This protein binds this small molecule.
Small molecule (SMILES): CC(=O)N[C@@H]1[C@@H](O)[C@H](O)[C@@H](CO)O[C@H]1O

Binding-site contacts:
Ligand atom C4 contacts residue ASP78 of chain 1.B at 3.5 Å.
Ligand atom C5 contacts residue ASN43 of chain 1.B at 3.7 Å.
Ligand atom C8 contacts residue ASN43 of chain 1.B at 4.3 Å.
Ligand atom O5 contacts residue ASN43 of chain 1.B at 2.4 Å (h-bond).
Ligand atom O7 contacts residue ASN43 of chain 1.B at 4.0 Å.
Ligand atom C6 contacts residue SER46 of chain 1.B at 4.1 Å.
Ligand atom C2 contacts residue ASP78 of chain 1.B at 4.3 Å.
Ligand atom C7 contacts residue ASN43 of chain 1.B at 3.5 Å.
Ligand atom C3 contacts residue ASN43 of chain 1.B at 3.8 Å.
Ligand atom O5 contacts residue ASP78 of chain 1.B at 3.6 Å.
Ligand atom C2 contacts residue ASN43 of chain 1.B at 2.4 Å.
Ligand atom C5 contacts residue ASP78 of chain 1.B at 3.9 Å.
Ligand atom O5 contacts residue SER46 of chain 1.B at 2.9 Å (h-bond).
Ligand atom C3 contacts residue ASP78 of chain 1.B at 4.4 Å.
Ligand atom C1 contacts residue ASP78 of chain 1.B at 4.4 Å.
Ligand atom C6 contacts residue ASP78 of chain 1.B at 3.4 Å.
Ligand atom C5 contacts residue SER46 of chain 1.B at 4.1 Å.
Ligand atom O5 contacts residue SER45 of chain 1.B at 4.5 Å.
Ligand atom O4 contacts residue ASP78 of chain 1.B at 4.0 Å.
Ligand atom C1 contacts residue SER46 of chain 1.B at 3.5 Å.
Ligand atom C4 contacts residue ASN43 of chain 1.B at 4.2 Å.
Ligand atom O6 contacts residue SER45 of chain 1.B at 4.1 Å.
Ligand atom O3 contacts residue ASP78 of chain 1.B at 4.4 Å.
Ligand atom N2 contacts residue ASN43 of chain 1.B at 2.9 Å (h-bond).
Ligand atom O6 contacts residue SER46 of chain 1.B at 4.1 Å.
Ligand atom C1 contacts residue SER45 of chain 1.B at 4.2 Å.
Ligand atom C1 contacts residue ASN43 of chain 1.B at 1.4 Å.

Sequence of chain 1.B:
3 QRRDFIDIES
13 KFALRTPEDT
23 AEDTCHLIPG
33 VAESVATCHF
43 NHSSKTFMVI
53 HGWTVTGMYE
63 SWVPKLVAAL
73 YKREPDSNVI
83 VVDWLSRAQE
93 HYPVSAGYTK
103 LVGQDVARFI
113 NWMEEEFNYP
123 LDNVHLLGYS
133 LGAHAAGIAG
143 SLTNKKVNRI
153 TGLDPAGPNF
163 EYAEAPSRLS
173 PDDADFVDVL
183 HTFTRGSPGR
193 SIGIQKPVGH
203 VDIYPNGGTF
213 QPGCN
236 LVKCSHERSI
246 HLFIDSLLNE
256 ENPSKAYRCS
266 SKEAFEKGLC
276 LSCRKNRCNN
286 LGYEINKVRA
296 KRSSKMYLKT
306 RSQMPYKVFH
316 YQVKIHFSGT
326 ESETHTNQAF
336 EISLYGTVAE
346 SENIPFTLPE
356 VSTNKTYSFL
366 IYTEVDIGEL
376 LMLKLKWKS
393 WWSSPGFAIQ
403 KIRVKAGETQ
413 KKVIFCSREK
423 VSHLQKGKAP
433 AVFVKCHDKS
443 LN